Binding-site contacts:
Ligand atom O26 contacts residue GLY16 of chain 1.A at 3.1 Å.
Ligand atom O09 contacts residue ASP31 of chain 1.A at 3.1 Å (salt-bridge).
Ligand atom N15 contacts residue ALA19 of chain 1.A at 3.5 Å.
Ligand atom O11 contacts residue ASP31 of chain 1.A at 3.6 Å.
Ligand atom O26 contacts residue ALA19 of chain 1.A at 3.1 Å.
Ligand atom N19 contacts residue SER146 of chain 1.A at 3.2 Å (h-bond).
Ligand atom N15 contacts residue ASN117 of chain 1.A at 3.1 Å (h-bond).
Ligand atom O35 contacts residue ASP31 of chain 1.A at 2.8 Å (salt-bridge).
Ligand atom N19 contacts residue ALA147 of chain 1.A at 3.2 Å (h-bond).
Ligand atom C20 contacts residue LYS148 of chain 1.A at 3.7 Å.
Ligand atom N22 contacts residue ASP120 of chain 1.A at 3.6 Å (salt-bridge).
Ligand atom C32 contacts residue CYS13 of chain 1.A at 1.8 Å (hydrophobic).
Ligand atom C08 contacts residue ASP31 of chain 1.A at 3.5 Å.
Ligand atom C16 contacts residue PHE29 of chain 1.A at 3.6 Å (hydrophobic).
Ligand atom C18 contacts residue ASP120 of chain 1.A at 3.6 Å.
Ligand atom C17 contacts residue PHE29 of chain 1.A at 3.6 Å (hydrophobic).
Ligand atom N21 contacts residue LYS148 of chain 1.A at 3.7 Å.
Ligand atom O11 contacts residue VAL30 of chain 1.A at 3.4 Å (h-bond).
Ligand atom C17 contacts residue ALA147 of chain 1.A at 3.5 Å (hydrophobic).
Ligand atom C20 contacts residue ASP120 of chain 1.A at 2.5 Å.
Ligand atom C18 contacts residue ALA147 of chain 1.A at 2.5 Å (hydrophobic).
Ligand atom C31 contacts residue CYS13 of chain 1.A at 2.9 Å (hydrophobic).
Ligand atom O34 contacts residue CYS13 of chain 1.A at 3.7 Å.
Ligand atom O23 contacts residue SER146 of chain 1.A at 2.4 Å.
Ligand atom C29 contacts residue SER18 of chain 1.A at 3.6 Å.
Ligand atom N30 contacts residue CYS13 of chain 1.A at 3.5 Å (h-bond).
Ligand atom O24 contacts residue LYS118 of chain 1.A at 2.9 Å (salt-bridge).
Ligand atom C06 contacts residue GLY14 of chain 1.A at 3.2 Å.
Ligand atom N19 contacts residue LYS148 of chain 1.A at 3.2 Å (salt-bridge).
Ligand atom O23 contacts residue ASN117 of chain 1.A at 3.2 Å (h-bond).
Ligand atom C18 contacts residue SER146 of chain 1.A at 3.4 Å.
Ligand atom C14 contacts residue ALA19 of chain 1.A at 3.5 Å (hydrophobic).
Ligand atom O23 contacts residue LYS148 of chain 1.A at 3.0 Å (salt-bridge).
Ligand atom N15 contacts residue ALA147 of chain 1.A at 3.1 Å.
Ligand atom N21 contacts residue LEU121 of chain 1.A at 3.6 Å.
Ligand atom N19 contacts residue ASP120 of chain 1.A at 2.5 Å (salt-bridge).
Ligand atom C18 contacts residue LYS148 of chain 1.A at 3.2 Å.
Ligand atom O23 contacts residue ALA147 of chain 1.A at 1.3 Å (h-bond).
Ligand atom N21 contacts residue ASP120 of chain 1.A at 1.3 Å (salt-bridge).
Ligand atom C17 contacts residue ASN117 of chain 1.A at 3.6 Å.

Sequence of chain 1.A:
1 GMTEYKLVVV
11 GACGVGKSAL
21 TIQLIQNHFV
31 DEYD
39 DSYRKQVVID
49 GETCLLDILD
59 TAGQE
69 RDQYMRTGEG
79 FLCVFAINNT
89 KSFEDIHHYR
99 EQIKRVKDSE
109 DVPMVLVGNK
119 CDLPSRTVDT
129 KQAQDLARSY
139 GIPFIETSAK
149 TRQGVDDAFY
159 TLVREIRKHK

The small molecule below binds the protein below.
Small molecule (SMILES): Nc1nc(=O)c2ncn([C@@H]3O[C@H](COP(=O)(O)CS(=O)(=O)NCCNC(=O)CCl)[C@@H](O)[C@H]3O)c2[nH]1